Binding-site contacts:
Ligand atom O3G contacts residue ASP95 of chain 1.B at 2.8 Å (salt-bridge).
Ligand atom C5 contacts residue ILE494 of chain 1.B at 3.6 Å (hydrophobic).
Ligand atom PG contacts residue THR97 of chain 1.B at 3.2 Å.
Ligand atom O3G contacts residue MG1 of chain 1.G at 2.2 Å.
Ligand atom O2G contacts residue GLY96 of chain 1.B at 3.2 Å (h-bond).
Ligand atom C5 contacts residue PRO45 of chain 1.B at 3.3 Å (hydrophobic).
Ligand atom O1A contacts residue THR42 of chain 1.B at 3.0 Å (h-bond).
Ligand atom PB contacts residue GLY96 of chain 1.B at 3.5 Å.
Ligand atom O2B contacts residue THR98 of chain 1.B at 3.4 Å.
Ligand atom N3B contacts residue GLY96 of chain 1.B at 3.2 Å (h-bond).
Ligand atom O2B contacts residue THR99 of chain 1.B at 2.6 Å (h-bond).
Ligand atom N3B contacts residue THR98 of chain 1.B at 3.0 Å (h-bond).
Ligand atom O2' contacts residue GLY411 of chain 1.B at 2.9 Å (h-bond).
Ligand atom O2B contacts residue LEU43 of chain 1.B at 3.3 Å.
Ligand atom C6 contacts residue PRO45 of chain 1.B at 3.4 Å (hydrophobic).
Ligand atom O2A contacts residue MG1 of chain 1.G at 2.2 Å.
Ligand atom O2G contacts residue GLY94 of chain 1.B at 3.6 Å (h-bond).
Ligand atom C2 contacts residue ILE479 of chain 1.B at 3.4 Å (hydrophobic).
Ligand atom PG contacts residue MG1 of chain 1.G at 3.6 Å.
Ligand atom O1B contacts residue GLY96 of chain 1.B at 2.9 Å (h-bond).
Ligand atom O2B contacts residue GLY96 of chain 1.B at 3.4 Å.
Ligand atom O5' contacts residue GLY44 of chain 1.B at 3.0 Å (h-bond).
Ligand atom O4' contacts residue LEU451 of chain 1.B at 3.4 Å.
Ligand atom O2G contacts residue THR97 of chain 1.B at 2.4 Å (h-bond).
Ligand atom O1A contacts residue GLY44 of chain 1.B at 3.1 Å (h-bond).
Ligand atom N3 contacts residue GLY411 of chain 1.B at 3.3 Å.
Ligand atom N7 contacts residue THR163 of chain 1.B at 3.3 Å.
Ligand atom O3G contacts residue GLY96 of chain 1.B at 3.6 Å.
Ligand atom O2' contacts residue GLU496 of chain 1.B at 3.2 Å (salt-bridge).
Ligand atom PA contacts residue MG1 of chain 1.G at 3.5 Å.
Ligand atom C6 contacts residue ILE494 of chain 1.B at 3.5 Å (hydrophobic).
Ligand atom N6 contacts residue ILE494 of chain 1.B at 3.4 Å.
Ligand atom O4' contacts residue GLY44 of chain 1.B at 3.5 Å.
Ligand atom O1B contacts residue MG1 of chain 1.G at 3.1 Å.
Ligand atom O3A contacts residue LEU43 of chain 1.B at 3.5 Å.
Ligand atom O1A contacts residue LEU43 of chain 1.B at 3.4 Å.
Ligand atom N3B contacts residue THR97 of chain 1.B at 2.9 Å (h-bond).
Ligand atom O1G contacts residue THR97 of chain 1.B at 3.3 Å (h-bond).
Ligand atom O2' contacts residue ALA410 of chain 1.B at 3.0 Å.
Ligand atom O2G contacts residue ASP95 of chain 1.B at 3.6 Å.

Sequence of chain 1.B:
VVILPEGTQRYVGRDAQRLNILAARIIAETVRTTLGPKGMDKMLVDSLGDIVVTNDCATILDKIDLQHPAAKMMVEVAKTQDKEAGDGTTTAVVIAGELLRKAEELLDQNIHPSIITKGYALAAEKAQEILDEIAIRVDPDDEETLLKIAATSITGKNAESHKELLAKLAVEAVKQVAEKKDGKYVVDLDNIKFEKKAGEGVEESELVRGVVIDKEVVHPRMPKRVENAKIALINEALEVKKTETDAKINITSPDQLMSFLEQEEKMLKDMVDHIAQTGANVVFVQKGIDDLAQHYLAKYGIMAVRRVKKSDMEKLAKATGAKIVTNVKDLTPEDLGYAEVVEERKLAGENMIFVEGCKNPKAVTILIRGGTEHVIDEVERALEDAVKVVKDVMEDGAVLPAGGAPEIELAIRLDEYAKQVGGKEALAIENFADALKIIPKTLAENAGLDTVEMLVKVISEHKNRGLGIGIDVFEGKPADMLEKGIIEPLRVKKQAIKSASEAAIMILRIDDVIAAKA

The small molecule below binds the protein below.
Small molecule (SMILES): Nc1ncnc2c1ncn2[C@@H]1O[C@H](CO[P](=O)(O)O[P](=O)(O)NP(=O)(O)O)[C@@H](O)[C@H]1O